Sequence of chain 1.A:
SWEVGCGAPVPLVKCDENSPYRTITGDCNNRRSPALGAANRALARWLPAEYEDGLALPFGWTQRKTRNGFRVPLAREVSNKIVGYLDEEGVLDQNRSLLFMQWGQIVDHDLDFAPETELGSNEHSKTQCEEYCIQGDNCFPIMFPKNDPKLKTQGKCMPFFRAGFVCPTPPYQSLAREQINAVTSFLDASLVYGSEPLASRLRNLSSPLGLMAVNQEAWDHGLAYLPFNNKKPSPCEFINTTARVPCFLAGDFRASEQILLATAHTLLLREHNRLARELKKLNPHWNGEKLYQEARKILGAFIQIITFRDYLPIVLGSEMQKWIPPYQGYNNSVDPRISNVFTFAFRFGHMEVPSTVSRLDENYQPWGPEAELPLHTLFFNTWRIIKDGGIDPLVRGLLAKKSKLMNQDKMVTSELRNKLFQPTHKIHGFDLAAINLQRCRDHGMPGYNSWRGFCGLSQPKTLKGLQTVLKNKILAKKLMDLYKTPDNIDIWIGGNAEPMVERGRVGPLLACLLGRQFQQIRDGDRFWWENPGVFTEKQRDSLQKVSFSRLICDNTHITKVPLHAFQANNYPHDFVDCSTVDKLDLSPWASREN

Binding-site contacts:
Ligand atom C5 contacts residue SER334 of chain 1.A at 3.6 Å.
Ligand atom C1 contacts residue ASN332 of chain 1.A at 2.8 Å.
Ligand atom C2 contacts residue ASN332 of chain 1.A at 3.2 Å.
Ligand atom C6 contacts residue VAL335 of chain 1.A at 4.5 Å (hydrophobic).
Ligand atom O5 contacts residue SER334 of chain 1.A at 3.2 Å.
Ligand atom O6 contacts residue VAL335 of chain 1.A at 4.2 Å.
Ligand atom O7 contacts residue ASN332 of chain 1.A at 3.6 Å.
Ligand atom C1 contacts residue SER334 of chain 1.A at 4.5 Å.
Ligand atom C1 contacts residue VAL335 of chain 1.A at 4.3 Å (hydrophobic).
Ligand atom N2 contacts residue ASN332 of chain 1.A at 2.9 Å (h-bond).
Ligand atom O5 contacts residue ASN332 of chain 1.A at 3.6 Å (h-bond).
Ligand atom O5 contacts residue VAL335 of chain 1.A at 4.1 Å.
Ligand atom C6 contacts residue SER334 of chain 1.A at 4.2 Å.
Ligand atom C8 contacts residue ASN332 of chain 1.A at 3.5 Å.
Ligand atom C7 contacts residue ASN332 of chain 1.A at 3.1 Å.

The small molecule below binds the protein below.
Small molecule (SMILES): CC(=O)N[C@@H]1[C@@H](O)[C@H](O)[C@@H](CO)O[C@H]1O